A protein and the small-molecule ligand that binds it are described below.
Small molecule (SMILES): Cc1cc(CCCOc2c(C)cc(-c3nnn(C)n3)cc2C)on1

Sequence of chain 32.A:
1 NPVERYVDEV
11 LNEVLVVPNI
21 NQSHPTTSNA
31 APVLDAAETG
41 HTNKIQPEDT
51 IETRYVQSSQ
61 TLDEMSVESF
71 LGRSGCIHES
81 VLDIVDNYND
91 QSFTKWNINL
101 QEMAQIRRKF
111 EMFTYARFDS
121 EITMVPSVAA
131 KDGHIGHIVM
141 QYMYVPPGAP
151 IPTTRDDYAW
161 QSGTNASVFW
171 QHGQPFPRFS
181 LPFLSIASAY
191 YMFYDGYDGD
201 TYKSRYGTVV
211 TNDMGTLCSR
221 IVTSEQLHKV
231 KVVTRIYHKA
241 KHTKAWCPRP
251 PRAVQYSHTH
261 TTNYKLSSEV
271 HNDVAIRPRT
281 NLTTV

Binding-site contacts:
Ligand atom O1 contacts residue MET214 of chain 32.A at 3.2 Å.
Ligand atom C5B contacts residue LEU181 of chain 32.A at 3.6 Å (hydrophobic).
Ligand atom CM4 contacts residue VAL168 of chain 32.A at 3.9 Å (hydrophobic).
Ligand atom C6B contacts residue LEU181 of chain 32.A at 3.5 Å (hydrophobic).
Ligand atom C4 contacts residue TYR190 of chain 32.A at 3.7 Å (hydrophobic).
Ligand atom C5B contacts residue TYR144 of chain 32.A at 3.8 Å (hydrophobic).
Ligand atom N5A contacts residue PHE179 of chain 32.A at 3.3 Å.
Ligand atom C3 contacts residue LEU100 of chain 32.A at 3.8 Å (hydrophobic).
Ligand atom N3A contacts residue PHE179 of chain 32.A at 3.7 Å.
Ligand atom CM3 contacts residue TYR190 of chain 32.A at 3.6 Å (hydrophobic).
Ligand atom C2A contacts residue LEU217 of chain 32.A at 4.0 Å (hydrophobic).
Ligand atom O1 contacts residue LEU100 of chain 32.A at 3.7 Å.
Ligand atom N1A contacts residue PHE179 of chain 32.A at 3.3 Å.
Ligand atom C4 contacts residue LEU100 of chain 32.A at 3.9 Å (hydrophobic).
Ligand atom C1C contacts residue MET214 of chain 32.A at 3.2 Å (hydrophobic).
Ligand atom N1A contacts residue LEU217 of chain 32.A at 3.3 Å.
Ligand atom CM2 contacts residue ILE122 of chain 32.A at 3.8 Å (hydrophobic).
Ligand atom CM2 contacts residue ILE77 of chain 32.A at 3.8 Å (hydrophobic).
Ligand atom CM4 contacts residue TYR142 of chain 32.A at 3.7 Å (hydrophobic).
Ligand atom N5A contacts residue LEU217 of chain 32.A at 3.6 Å.
Ligand atom N4A contacts residue TYR144 of chain 32.A at 3.7 Å.
Ligand atom C1B contacts residue LEU181 of chain 32.A at 4.0 Å (hydrophobic).
Ligand atom N5A contacts residue MET124 of chain 32.A at 3.9 Å.
Ligand atom CM6 contacts residue TYR144 of chain 32.A at 3.7 Å (hydrophobic).
Ligand atom C2B contacts residue ILE122 of chain 32.A at 4.0 Å (hydrophobic).
Ligand atom N4A contacts residue PHE179 of chain 32.A at 3.5 Å.
Ligand atom C2A contacts residue PHE179 of chain 32.A at 3.5 Å (hydrophobic).
Ligand atom CM6 contacts residue LEU181 of chain 32.A at 3.8 Å (hydrophobic).
Ligand atom N2 contacts residue MET214 of chain 32.A at 3.8 Å.
Ligand atom O1B contacts residue ILE98 of chain 32.A at 3.2 Å.
Ligand atom CM4 contacts residue TYR144 of chain 32.A at 3.8 Å (hydrophobic).
Ligand atom N1A contacts residue MET124 of chain 32.A at 3.6 Å.
Ligand atom C5 contacts residue MET214 of chain 32.A at 3.4 Å (hydrophobic).
Ligand atom CM6 contacts residue LEU184 of chain 32.A at 3.7 Å (hydrophobic).
Ligand atom C6B contacts residue ILE98 of chain 32.A at 3.8 Å (hydrophobic).
Ligand atom N3A contacts residue TYR144 of chain 32.A at 3.2 Å.
Ligand atom C4 contacts residue MET214 of chain 32.A at 3.7 Å (hydrophobic).
Ligand atom CM4 contacts residue ALA166 of chain 32.A at 3.1 Å (hydrophobic).
Ligand atom C1B contacts residue ILE98 of chain 32.A at 3.7 Å (hydrophobic).
Ligand atom N2 contacts residue LEU100 of chain 32.A at 3.8 Å.